Sequence of chain 1.B:
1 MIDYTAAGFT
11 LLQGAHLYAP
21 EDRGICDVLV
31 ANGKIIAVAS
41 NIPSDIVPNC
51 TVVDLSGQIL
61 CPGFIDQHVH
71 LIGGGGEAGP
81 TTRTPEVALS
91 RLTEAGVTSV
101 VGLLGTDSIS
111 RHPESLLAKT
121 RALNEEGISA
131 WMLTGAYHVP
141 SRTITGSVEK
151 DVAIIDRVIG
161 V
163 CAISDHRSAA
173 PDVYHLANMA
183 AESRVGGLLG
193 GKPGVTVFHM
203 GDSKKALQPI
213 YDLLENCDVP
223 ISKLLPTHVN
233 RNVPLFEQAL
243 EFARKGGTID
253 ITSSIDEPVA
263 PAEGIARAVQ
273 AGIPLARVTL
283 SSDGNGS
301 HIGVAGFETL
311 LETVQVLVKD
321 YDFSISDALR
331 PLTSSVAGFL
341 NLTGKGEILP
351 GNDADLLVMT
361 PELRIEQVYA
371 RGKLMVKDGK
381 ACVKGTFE

Binding-site contacts:
Ligand atom O contacts residue SO41 of chain 1.G at 4.1 Å.
Ligand atom O contacts residue ZN1 of chain 1.I at 3.2 Å.
Ligand atom CB contacts residue ARG169 of chain 1.B at 3.2 Å.
Ligand atom N contacts residue ARG169 of chain 1.B at 2.8 Å (salt-bridge).
Ligand atom O contacts residue HIS201 of chain 1.B at 3.8 Å.
Ligand atom CA contacts residue ARG169 of chain 1.B at 3.6 Å.
Ligand atom C contacts residue ZN1 of chain 1.I at 4.2 Å.
Ligand atom N contacts residue ZN1 of chain 1.I at 4.3 Å.
Ligand atom CA contacts residue SER289 of chain 1.B at 4.3 Å.
Ligand atom C contacts residue HIS201 of chain 1.B at 4.2 Å.
Ligand atom ND2 contacts residue ARG169 of chain 1.B at 3.7 Å.
Ligand atom CG contacts residue ARG169 of chain 1.B at 3.2 Å.
Ligand atom C contacts residue ASP285 of chain 1.B at 3.8 Å.
Ligand atom CG contacts residue ARG233 of chain 1.B at 3.8 Å.
Ligand atom CB contacts residue ARG233 of chain 1.B at 3.4 Å.
Ligand atom O contacts residue ZN1 of chain 1.H at 4.0 Å.
Ligand atom OD1 contacts residue ARG169 of chain 1.B at 3.1 Å (salt-bridge).
Ligand atom O contacts residue ASP285 of chain 1.B at 3.0 Å (salt-bridge).
Ligand atom CA contacts residue HIS201 of chain 1.B at 4.3 Å.
Ligand atom OXT contacts residue ASP285 of chain 1.B at 3.8 Å.
Ligand atom O contacts residue HIS230 of chain 1.B at 3.8 Å.
Ligand atom OD1 contacts residue ARG233 of chain 1.B at 3.4 Å (salt-bridge).
Ligand atom N contacts residue HIS201 of chain 1.B at 3.5 Å.
Ligand atom O contacts residue TYR137 of chain 1.B at 4.2 Å.
Ligand atom N contacts residue TYR137 of chain 1.B at 3.2 Å (h-bond).

The protein below binds the small molecule below.
Small molecule (SMILES): NC(=O)C[C@H](N)C(=O)O